Binding-site contacts:
Ligand atom O1 contacts residue VAL255 of chain 1.FA at 4.0 Å.
Ligand atom O2 contacts residue ASN252 of chain 1.FA at 3.1 Å (h-bond).
Ligand atom O3 contacts residue TRP285 of chain 1.HA at 3.9 Å.
Ligand atom O1 contacts residue ALA254 of chain 1.FA at 4.3 Å.
Ligand atom C5 contacts residue TRP285 of chain 1.HA at 3.7 Å (hydrophobic).
Ligand atom O2 contacts residue TRP285 of chain 1.HA at 4.3 Å.
Ligand atom O1 contacts residue ASN252 of chain 1.FA at 4.2 Å.
Ligand atom O1 contacts residue TRP285 of chain 1.HA at 3.1 Å.
Ligand atom O4 contacts residue TRP285 of chain 1.HA at 3.2 Å.
Ligand atom C4 contacts residue TRP285 of chain 1.HA at 4.0 Å (hydrophobic).
Ligand atom O6 contacts residue TRP285 of chain 1.HA at 3.2 Å (h-bond).
Ligand atom C6 contacts residue TRP285 of chain 1.HA at 3.4 Å (hydrophobic).
Ligand atom O2 contacts residue VAL255 of chain 1.FA at 3.9 Å.
Ligand atom C1 contacts residue TRP285 of chain 1.HA at 3.5 Å (hydrophobic).
Ligand atom O5 contacts residue TRP285 of chain 1.HA at 3.1 Å (h-bond).
Ligand atom C2 contacts residue ASN252 of chain 1.FA at 4.3 Å.
Ligand atom C2 contacts residue TRP285 of chain 1.HA at 3.5 Å (hydrophobic).
Ligand atom C3 contacts residue TRP285 of chain 1.HA at 4.0 Å (hydrophobic).

Sequence of chain 1.FA:
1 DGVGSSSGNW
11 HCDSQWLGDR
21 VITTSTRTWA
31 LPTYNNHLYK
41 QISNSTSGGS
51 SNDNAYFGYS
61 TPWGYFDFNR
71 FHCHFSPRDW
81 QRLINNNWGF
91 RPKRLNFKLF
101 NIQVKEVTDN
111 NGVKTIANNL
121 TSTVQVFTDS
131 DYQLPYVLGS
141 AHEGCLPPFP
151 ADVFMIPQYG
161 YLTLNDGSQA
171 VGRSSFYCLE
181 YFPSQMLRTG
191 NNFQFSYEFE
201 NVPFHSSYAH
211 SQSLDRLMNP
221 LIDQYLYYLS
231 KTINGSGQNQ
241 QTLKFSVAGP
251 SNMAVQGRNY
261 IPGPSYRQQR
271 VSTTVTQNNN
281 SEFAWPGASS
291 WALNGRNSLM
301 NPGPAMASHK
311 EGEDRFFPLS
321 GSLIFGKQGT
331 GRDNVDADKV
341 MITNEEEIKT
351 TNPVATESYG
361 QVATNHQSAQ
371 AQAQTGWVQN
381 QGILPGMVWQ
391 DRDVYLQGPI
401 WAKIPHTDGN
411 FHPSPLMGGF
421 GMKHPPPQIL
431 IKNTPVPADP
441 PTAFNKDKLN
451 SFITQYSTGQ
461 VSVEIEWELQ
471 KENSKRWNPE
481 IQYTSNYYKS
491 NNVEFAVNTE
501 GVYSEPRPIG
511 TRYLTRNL

Sequence of chain 1.HA:
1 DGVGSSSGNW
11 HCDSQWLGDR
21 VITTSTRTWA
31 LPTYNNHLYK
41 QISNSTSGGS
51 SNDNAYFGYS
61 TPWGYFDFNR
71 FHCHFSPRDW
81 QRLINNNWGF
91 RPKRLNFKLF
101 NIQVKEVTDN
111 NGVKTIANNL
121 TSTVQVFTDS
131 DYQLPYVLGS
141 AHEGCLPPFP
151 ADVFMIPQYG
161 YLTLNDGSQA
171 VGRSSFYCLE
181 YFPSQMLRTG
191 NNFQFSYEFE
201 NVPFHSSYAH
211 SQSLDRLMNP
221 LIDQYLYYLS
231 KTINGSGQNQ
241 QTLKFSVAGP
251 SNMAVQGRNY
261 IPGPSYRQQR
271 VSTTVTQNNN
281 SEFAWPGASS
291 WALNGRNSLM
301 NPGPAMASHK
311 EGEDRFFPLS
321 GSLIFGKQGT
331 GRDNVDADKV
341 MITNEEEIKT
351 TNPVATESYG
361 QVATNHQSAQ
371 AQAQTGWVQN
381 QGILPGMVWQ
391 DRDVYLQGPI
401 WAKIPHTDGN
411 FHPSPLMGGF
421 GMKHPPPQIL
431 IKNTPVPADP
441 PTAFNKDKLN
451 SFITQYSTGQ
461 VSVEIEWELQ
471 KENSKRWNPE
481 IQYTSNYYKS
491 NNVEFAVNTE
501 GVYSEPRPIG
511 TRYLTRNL

This protein binds this small molecule.
Small molecule (SMILES): OC[C@H]1O[C@@H](O)[C@H](O)[C@@H](O)[C@H]1O